Sequence of chain 2.A:
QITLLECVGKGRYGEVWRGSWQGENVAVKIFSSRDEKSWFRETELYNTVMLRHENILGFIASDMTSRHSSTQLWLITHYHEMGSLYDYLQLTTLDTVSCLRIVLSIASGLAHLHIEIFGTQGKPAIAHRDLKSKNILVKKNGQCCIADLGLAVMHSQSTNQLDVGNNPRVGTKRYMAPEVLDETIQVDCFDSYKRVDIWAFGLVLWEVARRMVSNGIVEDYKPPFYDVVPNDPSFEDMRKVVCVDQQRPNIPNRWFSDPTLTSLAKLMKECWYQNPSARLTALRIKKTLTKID

Binding-site contacts:
Ligand atom CAU contacts residue TYR87 of chain 2.A at 3.9 Å (hydrophobic).
Ligand atom CAP contacts residue ALA155 of chain 2.A at 3.6 Å (hydrophobic).
Ligand atom CAH contacts residue HIS86 of chain 2.A at 3.2 Å.
Ligand atom CAE contacts residue LEU65 of chain 2.A at 3.6 Å (hydrophobic).
Ligand atom CAU contacts residue LEU145 of chain 2.A at 3.5 Å (hydrophobic).
Ligand atom NAN contacts residue VAL24 of chain 2.A at 3.8 Å.
Ligand atom CAT contacts residue LEU145 of chain 2.A at 3.6 Å (hydrophobic).
Ligand atom CAC contacts residue THR85 of chain 2.A at 3.5 Å.
Ligand atom OAB contacts residue GOL1 of chain 2.F at 3.1 Å (h-bond).
Ligand atom CAF contacts residue GLY91 of chain 2.A at 3.7 Å.
Ligand atom CAH contacts residue HIS88 of chain 2.A at 3.8 Å.
Ligand atom CAD contacts residue LEU65 of chain 2.A at 3.8 Å (hydrophobic).
Ligand atom CAA contacts residue LYS142 of chain 2.A at 3.5 Å.
Ligand atom CAI contacts residue LEU145 of chain 2.A at 3.4 Å (hydrophobic).
Ligand atom CAC contacts residue LEU65 of chain 2.A at 3.5 Å (hydrophobic).
Ligand atom CAE contacts residue ALA35 of chain 2.A at 3.6 Å (hydrophobic).
Ligand atom CAH contacts residue TYR87 of chain 2.A at 3.8 Å (hydrophobic).
Ligand atom NAW contacts residue LEU145 of chain 2.A at 3.2 Å.
Ligand atom CAV contacts residue TYR21 of chain 2.A at 3.8 Å (hydrophobic).
Ligand atom OAB contacts residue ASP156 of chain 2.A at 3.9 Å.
Ligand atom CAR contacts residue LEU145 of chain 2.A at 3.7 Å (hydrophobic).
Ligand atom CAT contacts residue ALA35 of chain 2.A at 3.9 Å (hydrophobic).
Ligand atom CAH contacts residue ALA35 of chain 2.A at 3.5 Å (hydrophobic).
Ligand atom CAG contacts residue HIS88 of chain 2.A at 3.2 Å.
Ligand atom CAE contacts residue THR85 of chain 2.A at 3.1 Å.
Ligand atom CAJ contacts residue LYS142 of chain 2.A at 3.4 Å.
Ligand atom CAL contacts residue VAL24 of chain 2.A at 3.9 Å (hydrophobic).
Ligand atom CAS contacts residue LEU145 of chain 2.A at 3.6 Å (hydrophobic).
Ligand atom CAQ contacts residue ALA155 of chain 2.A at 3.9 Å (hydrophobic).
Ligand atom NAM contacts residue HIS86 of chain 2.A at 3.9 Å.
Ligand atom NAM contacts residue TYR87 of chain 2.A at 3.4 Å.
Ligand atom CAG contacts residue GLY91 of chain 2.A at 3.8 Å.
Ligand atom NAN contacts residue LEU145 of chain 2.A at 3.2 Å.
Ligand atom NAM contacts residue HIS88 of chain 2.A at 3.0 Å (h-bond).
Ligand atom CAU contacts residue HIS88 of chain 2.A at 3.7 Å.
Ligand atom CAK contacts residue LYS142 of chain 2.A at 3.5 Å.
Ligand atom CAK contacts residue SER92 of chain 2.A at 3.6 Å.
Ligand atom CAR contacts residue LEU65 of chain 2.A at 3.9 Å (hydrophobic).
Ligand atom CAA contacts residue ALA155 of chain 2.A at 3.3 Å (hydrophobic).
Ligand atom CAG contacts residue TYR87 of chain 2.A at 3.8 Å (hydrophobic).

A small-molecule ligand and the protein it binds are described below.
Small molecule (SMILES): CC(=O)c1cccc(-c2cnc3ccc(NCC4CC4)nn23)c1